The protein below binds the small molecule below.
Small molecule (SMILES): CC(=O)N[C@@H]1[C@@H](O)[C@H](O)[C@@H](CO)O[C@H]1O

Sequence of chain 1.E:
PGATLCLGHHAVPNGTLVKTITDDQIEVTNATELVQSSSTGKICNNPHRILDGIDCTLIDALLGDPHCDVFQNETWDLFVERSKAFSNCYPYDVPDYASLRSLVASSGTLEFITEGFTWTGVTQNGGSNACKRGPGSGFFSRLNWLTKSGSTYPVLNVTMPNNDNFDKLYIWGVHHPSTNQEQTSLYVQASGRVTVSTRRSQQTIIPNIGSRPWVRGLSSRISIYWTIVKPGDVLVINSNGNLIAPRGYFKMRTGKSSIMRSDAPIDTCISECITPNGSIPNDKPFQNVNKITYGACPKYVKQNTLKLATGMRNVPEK

Binding-site contacts:
Ligand atom C1 contacts residue GLU113 of chain 1.E at 4.4 Å.
Ligand atom C3 contacts residue PHE114 of chain 1.E at 3.9 Å (hydrophobic).
Ligand atom C5 contacts residue ILE115 of chain 1.E at 4.0 Å (hydrophobic).
Ligand atom C7 contacts residue ASN75 of chain 1.E at 3.2 Å.
Ligand atom C3 contacts residue ASN75 of chain 1.E at 3.7 Å.
Ligand atom C6 contacts residue GLU113 of chain 1.E at 3.1 Å.
Ligand atom C2 contacts residue PHE114 of chain 1.E at 4.0 Å (hydrophobic).
Ligand atom C5 contacts residue GLU113 of chain 1.E at 4.2 Å.
Ligand atom C5 contacts residue ASN75 of chain 1.E at 3.7 Å.
Ligand atom C6 contacts residue ILE115 of chain 1.E at 3.9 Å (hydrophobic).
Ligand atom C2 contacts residue ASN75 of chain 1.E at 2.3 Å.
Ligand atom O5 contacts residue PHE114 of chain 1.E at 4.0 Å.
Ligand atom O5 contacts residue ASN75 of chain 1.E at 2.4 Å (h-bond).
Ligand atom C1 contacts residue PHE114 of chain 1.E at 3.4 Å (hydrophobic).
Ligand atom C1 contacts residue ASN75 of chain 1.E at 1.4 Å.
Ligand atom O5 contacts residue GLU113 of chain 1.E at 3.6 Å.
Ligand atom C4 contacts residue ASN75 of chain 1.E at 4.1 Å.
Ligand atom O4 contacts residue ILE115 of chain 1.E at 4.2 Å.
Ligand atom N2 contacts residue ASN75 of chain 1.E at 2.7 Å (h-bond).
Ligand atom N2 contacts residue PHE114 of chain 1.E at 4.2 Å.
Ligand atom O7 contacts residue ASN75 of chain 1.E at 3.3 Å (h-bond).
Ligand atom C8 contacts residue ASN75 of chain 1.E at 4.4 Å.
Ligand atom C5 contacts residue PHE114 of chain 1.E at 3.9 Å (hydrophobic).
Ligand atom O6 contacts residue GLU113 of chain 1.E at 2.8 Å (salt-bridge).